Binding-site contacts:
Ligand atom C8A contacts residue GLU426 of chain 1.E at 4.1 Å.
Ligand atom C1A contacts residue TYR554 of chain 1.E at 4.1 Å (hydrophobic).
Ligand atom C2A contacts residue ILE551 of chain 1.E at 4.2 Å (hydrophobic).
Ligand atom C7A contacts residue GLU426 of chain 1.E at 4.5 Å.
Ligand atom O1A contacts residue ARG550 of chain 1.E at 4.0 Å.
Ligand atom C3A contacts residue TYR554 of chain 1.E at 3.6 Å (hydrophobic).
Ligand atom C2A contacts residue TYR554 of chain 1.E at 4.0 Å (hydrophobic).
Ligand atom O2C contacts residue TYR554 of chain 1.E at 3.4 Å.
Ligand atom C6A contacts residue GLU426 of chain 1.E at 4.4 Å.
Ligand atom C4A contacts residue ILE551 of chain 1.E at 3.9 Å (hydrophobic).

Sequence of chain 1.E:
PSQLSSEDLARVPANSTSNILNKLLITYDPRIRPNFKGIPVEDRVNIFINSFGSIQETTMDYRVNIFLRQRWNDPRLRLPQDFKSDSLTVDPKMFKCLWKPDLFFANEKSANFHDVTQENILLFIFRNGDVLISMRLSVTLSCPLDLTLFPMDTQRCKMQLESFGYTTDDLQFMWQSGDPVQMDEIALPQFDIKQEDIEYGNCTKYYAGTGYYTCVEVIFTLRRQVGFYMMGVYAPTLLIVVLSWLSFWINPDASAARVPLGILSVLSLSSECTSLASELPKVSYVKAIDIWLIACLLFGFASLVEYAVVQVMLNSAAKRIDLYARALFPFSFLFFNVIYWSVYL

This protein binds this small molecule.
Small molecule (SMILES): CCCCCCCC(=O)OC[C@H](COP(=O)(O)O[C@@H]1[C@H](O)[C@H](O)[C@@H](OP(=O)(O)O)[C@H](OP(=O)(O)O)[C@H]1O)OC(=O)CCCCCCC